This small molecule binds to this protein.
Small molecule (SMILES): CC(=O)N[C@@H]1[C@@H](O)[C@H](O)[C@@H](CO)O[C@H]1O

Binding-site contacts:
Ligand atom N2 contacts residue ASN61 of chain 1.F at 2.9 Å (h-bond).
Ligand atom C4 contacts residue ASN61 of chain 1.F at 4.2 Å.
Ligand atom C1 contacts residue TYR28 of chain 1.F at 3.7 Å (hydrophobic).
Ligand atom C7 contacts residue ASN61 of chain 1.F at 3.7 Å.
Ligand atom C6 contacts residue TYR28 of chain 1.F at 3.6 Å (hydrophobic).
Ligand atom C3 contacts residue ASN61 of chain 1.F at 3.8 Å.
Ligand atom C5 contacts residue TYR28 of chain 1.F at 3.6 Å (hydrophobic).
Ligand atom C1 contacts residue ASN61 of chain 1.F at 1.4 Å.
Ligand atom O5 contacts residue TYR28 of chain 1.F at 3.7 Å.
Ligand atom O6 contacts residue TYR28 of chain 1.F at 3.2 Å.
Ligand atom C5 contacts residue ASN61 of chain 1.F at 3.7 Å.
Ligand atom C2 contacts residue ASN61 of chain 1.F at 2.5 Å.
Ligand atom C8 contacts residue ASN61 of chain 1.F at 4.0 Å.
Ligand atom O7 contacts residue ASN61 of chain 1.F at 4.0 Å.
Ligand atom O5 contacts residue ASN61 of chain 1.F at 2.4 Å (h-bond).

Sequence of chain 1.F:
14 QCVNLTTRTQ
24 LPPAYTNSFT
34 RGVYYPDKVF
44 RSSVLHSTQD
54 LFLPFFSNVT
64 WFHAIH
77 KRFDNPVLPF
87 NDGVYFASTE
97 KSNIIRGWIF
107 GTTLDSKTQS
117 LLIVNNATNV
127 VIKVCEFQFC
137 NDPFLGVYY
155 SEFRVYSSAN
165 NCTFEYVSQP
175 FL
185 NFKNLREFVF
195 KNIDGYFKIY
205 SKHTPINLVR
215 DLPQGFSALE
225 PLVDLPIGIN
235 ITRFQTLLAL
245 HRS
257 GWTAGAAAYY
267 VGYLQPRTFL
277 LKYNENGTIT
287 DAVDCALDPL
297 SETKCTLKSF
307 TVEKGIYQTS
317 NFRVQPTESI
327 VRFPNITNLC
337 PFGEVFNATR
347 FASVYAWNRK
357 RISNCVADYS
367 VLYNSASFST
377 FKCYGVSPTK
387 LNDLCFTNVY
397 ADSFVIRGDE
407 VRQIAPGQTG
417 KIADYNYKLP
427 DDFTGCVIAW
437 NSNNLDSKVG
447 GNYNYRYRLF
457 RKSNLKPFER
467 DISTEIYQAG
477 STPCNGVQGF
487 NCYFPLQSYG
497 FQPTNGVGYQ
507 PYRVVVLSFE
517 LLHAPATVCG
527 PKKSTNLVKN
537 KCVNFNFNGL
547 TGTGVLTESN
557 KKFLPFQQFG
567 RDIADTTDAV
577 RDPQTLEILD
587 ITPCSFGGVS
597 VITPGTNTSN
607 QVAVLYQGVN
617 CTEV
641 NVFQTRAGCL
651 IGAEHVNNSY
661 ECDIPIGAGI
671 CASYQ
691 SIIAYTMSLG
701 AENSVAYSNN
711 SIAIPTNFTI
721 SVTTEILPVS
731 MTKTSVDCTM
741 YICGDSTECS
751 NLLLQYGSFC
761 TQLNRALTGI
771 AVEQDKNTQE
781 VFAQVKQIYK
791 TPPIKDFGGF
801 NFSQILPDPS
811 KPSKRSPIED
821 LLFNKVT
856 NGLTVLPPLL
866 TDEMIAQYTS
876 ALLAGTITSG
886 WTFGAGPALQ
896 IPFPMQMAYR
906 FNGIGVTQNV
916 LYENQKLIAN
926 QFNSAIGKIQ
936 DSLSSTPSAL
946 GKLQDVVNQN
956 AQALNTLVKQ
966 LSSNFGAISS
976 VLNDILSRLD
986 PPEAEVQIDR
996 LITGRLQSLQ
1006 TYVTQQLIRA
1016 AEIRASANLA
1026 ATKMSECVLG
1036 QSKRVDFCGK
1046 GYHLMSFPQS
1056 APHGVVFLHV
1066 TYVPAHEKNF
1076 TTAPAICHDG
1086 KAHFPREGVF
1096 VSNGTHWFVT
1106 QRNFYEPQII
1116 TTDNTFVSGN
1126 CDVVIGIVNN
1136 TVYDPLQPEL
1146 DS